Sequence of chain 11.A:
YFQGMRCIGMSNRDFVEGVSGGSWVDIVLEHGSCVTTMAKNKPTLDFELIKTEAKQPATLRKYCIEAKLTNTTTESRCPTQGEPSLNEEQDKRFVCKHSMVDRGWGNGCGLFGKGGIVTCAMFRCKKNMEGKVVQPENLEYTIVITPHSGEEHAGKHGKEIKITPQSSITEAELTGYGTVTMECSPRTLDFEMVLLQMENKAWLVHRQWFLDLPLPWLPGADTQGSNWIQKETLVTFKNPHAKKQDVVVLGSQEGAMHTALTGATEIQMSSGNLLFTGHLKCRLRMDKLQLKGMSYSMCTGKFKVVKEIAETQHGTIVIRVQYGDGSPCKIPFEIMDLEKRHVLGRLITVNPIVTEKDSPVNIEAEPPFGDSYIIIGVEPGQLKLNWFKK

Binding-site contacts:
Ligand atom O4 contacts residue NAG1 of chain 11.N at 1.6 Å.
Ligand atom C1 contacts residue ASN75 of chain 11.A at 1.3 Å.
Ligand atom C3 contacts residue ASN75 of chain 11.A at 3.5 Å.
Ligand atom C6 contacts residue NAG1 of chain 11.N at 3.4 Å.
Ligand atom C7 contacts residue ASN75 of chain 11.A at 2.8 Å.
Ligand atom C6 contacts residue ASN75 of chain 11.A at 3.8 Å.
Ligand atom C8 contacts residue ASN75 of chain 11.A at 3.0 Å.
Ligand atom C7 contacts residue MET126 of chain 11.A at 3.8 Å (hydrophobic).
Ligand atom C5 contacts residue NAG1 of chain 11.N at 3.7 Å.
Ligand atom O5 contacts residue THR48 of chain 11.B at 4.0 Å.
Ligand atom C8 contacts residue PHE98 of chain 11.A at 3.6 Å (hydrophobic).
Ligand atom C4 contacts residue ASN75 of chain 11.A at 4.0 Å.
Ligand atom O3 contacts residue NAG1 of chain 11.N at 2.4 Å (h-bond).
Ligand atom O6 contacts residue GLU46 of chain 11.B at 3.8 Å.
Ligand atom C6 contacts residue CYS45 of chain 11.B at 4.4 Å (hydrophobic).
Ligand atom C2 contacts residue ASN75 of chain 11.A at 2.6 Å.
Ligand atom C6 contacts residue THR48 of chain 11.B at 4.4 Å.
Ligand atom C4 contacts residue NAG1 of chain 11.N at 2.9 Å.
Ligand atom O6 contacts residue CYS45 of chain 11.B at 3.4 Å (h-bond).
Ligand atom C2 contacts residue NAG1 of chain 11.N at 4.1 Å.
Ligand atom N2 contacts residue ASN75 of chain 11.A at 3.0 Å (h-bond).
Ligand atom O5 contacts residue ASN75 of chain 11.A at 2.1 Å (h-bond).
Ligand atom O7 contacts residue MET126 of chain 11.A at 3.1 Å.
Ligand atom C8 contacts residue MET126 of chain 11.A at 3.7 Å (hydrophobic).
Ligand atom C3 contacts residue NAG1 of chain 11.N at 3.3 Å.
Ligand atom O6 contacts residue ASN75 of chain 11.A at 3.8 Å.
Ligand atom O7 contacts residue ASN75 of chain 11.A at 3.2 Å (h-bond).
Ligand atom O6 contacts residue THR48 of chain 11.B at 4.0 Å.
Ligand atom O6 contacts residue NAG1 of chain 11.N at 4.1 Å.
Ligand atom C5 contacts residue ASN75 of chain 11.A at 3.2 Å.

A protein and the small-molecule ligand that binds it are described below.
Small molecule (SMILES): CC(=O)N[C@@H]1[C@@H](O)[C@H](O)[C@@H](CO)O[C@H]1O

Sequence of chain 11.B:
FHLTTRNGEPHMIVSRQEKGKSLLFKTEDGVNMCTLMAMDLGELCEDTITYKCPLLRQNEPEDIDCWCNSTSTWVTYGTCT